This protein binds this small molecule.
Small molecule (SMILES): CC(=O)N[C@@H]1[C@@H](O)[C@H](O)[C@@H](CO)O[C@H]1O

Binding-site contacts:
Ligand atom C5 contacts residue TYR13 of chain 1.O at 4.3 Å (hydrophobic).
Ligand atom C3 contacts residue ASN215 of chain 1.O at 3.8 Å.
Ligand atom O5 contacts residue TYR13 of chain 1.O at 4.3 Å.
Ligand atom C7 contacts residue LEU16 of chain 1.O at 4.4 Å (hydrophobic).
Ligand atom C7 contacts residue PRO14 of chain 1.O at 3.5 Å (hydrophobic).
Ligand atom C1 contacts residue TYR13 of chain 1.O at 4.3 Å (hydrophobic).
Ligand atom C2 contacts residue ASN215 of chain 1.O at 2.5 Å.
Ligand atom C1 contacts residue ASN215 of chain 1.O at 1.4 Å.
Ligand atom O7 contacts residue LEU16 of chain 1.O at 4.3 Å.
Ligand atom C1 contacts residue PRO14 of chain 1.O at 3.9 Å (hydrophobic).
Ligand atom C8 contacts residue LEU16 of chain 1.O at 3.9 Å (hydrophobic).
Ligand atom O7 contacts residue ASN215 of chain 1.O at 3.8 Å.
Ligand atom O6 contacts residue TYR13 of chain 1.O at 3.9 Å.
Ligand atom O5 contacts residue ASN215 of chain 1.O at 2.4 Å (h-bond).
Ligand atom N2 contacts residue ASN215 of chain 1.O at 2.9 Å (h-bond).
Ligand atom C2 contacts residue PRO14 of chain 1.O at 3.7 Å (hydrophobic).
Ligand atom C8 contacts residue PRO14 of chain 1.O at 3.3 Å (hydrophobic).
Ligand atom N2 contacts residue ARG15 of chain 1.O at 4.2 Å.
Ligand atom C7 contacts residue ASN215 of chain 1.O at 3.5 Å.
Ligand atom C5 contacts residue ASN215 of chain 1.O at 3.7 Å.
Ligand atom C4 contacts residue ASN215 of chain 1.O at 4.3 Å.
Ligand atom C3 contacts residue PRO14 of chain 1.O at 4.1 Å (hydrophobic).
Ligand atom C8 contacts residue ARG15 of chain 1.O at 3.6 Å.
Ligand atom C7 contacts residue ARG15 of chain 1.O at 4.4 Å.
Ligand atom N2 contacts residue PRO14 of chain 1.O at 2.7 Å (h-bond).

Sequence of chain 1.O:
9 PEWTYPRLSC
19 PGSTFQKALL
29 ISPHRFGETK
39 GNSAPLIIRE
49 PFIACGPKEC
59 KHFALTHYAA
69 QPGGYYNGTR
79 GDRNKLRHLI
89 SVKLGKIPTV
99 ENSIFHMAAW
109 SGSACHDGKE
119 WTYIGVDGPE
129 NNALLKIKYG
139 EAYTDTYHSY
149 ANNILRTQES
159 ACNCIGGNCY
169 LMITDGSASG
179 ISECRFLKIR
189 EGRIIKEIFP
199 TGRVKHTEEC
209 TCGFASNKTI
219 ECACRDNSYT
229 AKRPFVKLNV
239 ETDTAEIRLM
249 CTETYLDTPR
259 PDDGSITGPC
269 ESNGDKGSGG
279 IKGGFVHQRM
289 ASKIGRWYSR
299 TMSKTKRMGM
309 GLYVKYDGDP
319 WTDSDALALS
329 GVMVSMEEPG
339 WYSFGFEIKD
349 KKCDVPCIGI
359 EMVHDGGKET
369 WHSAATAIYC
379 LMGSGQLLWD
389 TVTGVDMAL